Sequence of chain 8.C:
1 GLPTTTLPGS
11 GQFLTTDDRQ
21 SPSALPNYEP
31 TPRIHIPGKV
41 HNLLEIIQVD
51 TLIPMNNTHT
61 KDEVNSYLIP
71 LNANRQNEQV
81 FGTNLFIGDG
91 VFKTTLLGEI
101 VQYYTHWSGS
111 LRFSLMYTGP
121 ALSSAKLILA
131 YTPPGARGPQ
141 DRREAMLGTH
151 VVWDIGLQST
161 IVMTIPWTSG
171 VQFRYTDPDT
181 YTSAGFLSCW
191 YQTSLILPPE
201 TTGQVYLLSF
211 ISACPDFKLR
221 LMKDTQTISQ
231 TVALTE

Binding-site contacts:
Ligand atom C31 contacts residue TYR197 of chain 8.A at 3.9 Å (hydrophobic).
Ligand atom N3A contacts residue ALA24 of chain 8.C at 3.6 Å.
Ligand atom C3B contacts residue TYR152 of chain 8.A at 3.7 Å (hydrophobic).
Ligand atom C5A contacts residue PHE186 of chain 8.A at 3.4 Å (hydrophobic).
Ligand atom C4C contacts residue VAL188 of chain 8.A at 3.9 Å (hydrophobic).
Ligand atom O1A contacts residue MET224 of chain 8.A at 2.8 Å.
Ligand atom N3A contacts residue PRO174 of chain 8.A at 3.7 Å.
Ligand atom CL1 contacts residue ILE104 of chain 8.A at 3.5 Å.
Ligand atom O1B contacts residue ILE104 of chain 8.A at 3.8 Å.
Ligand atom C4 contacts residue LEU106 of chain 8.A at 3.6 Å (hydrophobic).
Ligand atom C2C contacts residue TYR197 of chain 8.A at 3.8 Å (hydrophobic).
Ligand atom C5C contacts residue TYR152 of chain 8.A at 3.9 Å (hydrophobic).
Ligand atom C1C contacts residue LEU106 of chain 8.A at 3.5 Å (hydrophobic).
Ligand atom C5B contacts residue PHE186 of chain 8.A at 3.5 Å (hydrophobic).
Ligand atom C2C contacts residue TYR128 of chain 8.A at 3.8 Å (hydrophobic).
Ligand atom C1B contacts residue VAL188 of chain 8.A at 3.9 Å (hydrophobic).
Ligand atom C5 contacts residue LEU106 of chain 8.A at 3.7 Å (hydrophobic).
Ligand atom C4B contacts residue MET224 of chain 8.A at 3.8 Å (hydrophobic).
Ligand atom C3C contacts residue TYR128 of chain 8.A at 3.4 Å (hydrophobic).
Ligand atom C5C contacts residue VAL191 of chain 8.A at 3.9 Å (hydrophobic).
Ligand atom C2A contacts residue MET224 of chain 8.A at 3.4 Å (hydrophobic).
Ligand atom C2A contacts residue PHE186 of chain 8.A at 3.2 Å (hydrophobic).
Ligand atom O1 contacts residue MET221 of chain 8.A at 3.2 Å (h-bond).
Ligand atom C5B contacts residue MET224 of chain 8.A at 3.5 Å (hydrophobic).
Ligand atom C6B contacts residue TYR128 of chain 8.A at 3.8 Å (hydrophobic).
Ligand atom N3A contacts residue PHE186 of chain 8.A at 3.9 Å.
Ligand atom C4A contacts residue PRO174 of chain 8.A at 3.3 Å (hydrophobic).
Ligand atom C4B contacts residue TYR152 of chain 8.A at 3.8 Å (hydrophobic).
Ligand atom C5A contacts residue VAL176 of chain 8.A at 3.2 Å (hydrophobic).
Ligand atom CL1 contacts residue TYR128 of chain 8.A at 3.3 Å.
Ligand atom C5C contacts residue VAL188 of chain 8.A at 3.9 Å (hydrophobic).
Ligand atom C4B contacts residue PHE186 of chain 8.A at 3.4 Å (hydrophobic).
Ligand atom C1C contacts residue TYR128 of chain 8.A at 3.7 Å (hydrophobic).
Ligand atom N2 contacts residue ASN219 of chain 8.A at 3.6 Å.
Ligand atom O1A contacts residue PHE186 of chain 8.A at 2.8 Å.
Ligand atom C2B contacts residue VAL188 of chain 8.A at 3.7 Å (hydrophobic).
Ligand atom C2B contacts residue TYR152 of chain 8.A at 3.8 Å (hydrophobic).
Ligand atom C5A contacts residue ALA150 of chain 8.A at 3.9 Å (hydrophobic).
Ligand atom C4C contacts residue VAL191 of chain 8.A at 3.5 Å (hydrophobic).
Ligand atom C5A contacts residue MET224 of chain 8.A at 3.5 Å (hydrophobic).

Sequence of chain 8.A:
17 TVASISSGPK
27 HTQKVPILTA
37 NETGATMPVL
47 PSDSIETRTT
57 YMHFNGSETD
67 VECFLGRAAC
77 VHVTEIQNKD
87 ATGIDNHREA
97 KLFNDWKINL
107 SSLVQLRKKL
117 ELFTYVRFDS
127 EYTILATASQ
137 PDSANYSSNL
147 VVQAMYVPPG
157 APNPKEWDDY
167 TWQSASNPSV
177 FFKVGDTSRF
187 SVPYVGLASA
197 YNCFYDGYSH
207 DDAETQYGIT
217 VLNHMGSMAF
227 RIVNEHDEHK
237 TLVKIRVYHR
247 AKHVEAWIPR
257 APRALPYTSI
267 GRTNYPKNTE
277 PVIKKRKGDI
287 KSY

A small-molecule ligand and the protein it binds are described below.
Small molecule (SMILES): Cc1cc(CCCCCOc2ccc(C3=NCCO3)cc2Cl)on1

Sequence of chain 9.C:
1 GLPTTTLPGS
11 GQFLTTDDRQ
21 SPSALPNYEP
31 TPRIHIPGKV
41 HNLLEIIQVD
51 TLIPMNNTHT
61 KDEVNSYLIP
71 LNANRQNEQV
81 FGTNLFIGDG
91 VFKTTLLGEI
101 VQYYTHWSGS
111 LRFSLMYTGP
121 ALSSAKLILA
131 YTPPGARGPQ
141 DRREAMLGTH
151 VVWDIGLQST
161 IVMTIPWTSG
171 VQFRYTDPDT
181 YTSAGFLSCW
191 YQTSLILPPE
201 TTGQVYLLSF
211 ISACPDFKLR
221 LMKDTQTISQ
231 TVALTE